Binding-site contacts:
Ligand atom C4 contacts residue ASN379 of chain 1.C at 4.3 Å.
Ligand atom C8 contacts residue ASN379 of chain 1.C at 4.4 Å.
Ligand atom O6 contacts residue ASN379 of chain 1.C at 4.0 Å.
Ligand atom O7 contacts residue ASN379 of chain 1.C at 3.3 Å (h-bond).
Ligand atom C7 contacts residue ASN379 of chain 1.C at 3.2 Å.
Ligand atom C3 contacts residue ASN379 of chain 1.C at 3.8 Å.
Ligand atom N2 contacts residue ASN379 of chain 1.C at 2.9 Å (h-bond).
Ligand atom O5 contacts residue ASN379 of chain 1.C at 2.4 Å (h-bond).
Ligand atom C2 contacts residue ASN379 of chain 1.C at 2.5 Å.
Ligand atom C5 contacts residue ASN379 of chain 1.C at 3.7 Å.
Ligand atom C1 contacts residue ASN379 of chain 1.C at 1.4 Å.

Sequence of chain 1.C:
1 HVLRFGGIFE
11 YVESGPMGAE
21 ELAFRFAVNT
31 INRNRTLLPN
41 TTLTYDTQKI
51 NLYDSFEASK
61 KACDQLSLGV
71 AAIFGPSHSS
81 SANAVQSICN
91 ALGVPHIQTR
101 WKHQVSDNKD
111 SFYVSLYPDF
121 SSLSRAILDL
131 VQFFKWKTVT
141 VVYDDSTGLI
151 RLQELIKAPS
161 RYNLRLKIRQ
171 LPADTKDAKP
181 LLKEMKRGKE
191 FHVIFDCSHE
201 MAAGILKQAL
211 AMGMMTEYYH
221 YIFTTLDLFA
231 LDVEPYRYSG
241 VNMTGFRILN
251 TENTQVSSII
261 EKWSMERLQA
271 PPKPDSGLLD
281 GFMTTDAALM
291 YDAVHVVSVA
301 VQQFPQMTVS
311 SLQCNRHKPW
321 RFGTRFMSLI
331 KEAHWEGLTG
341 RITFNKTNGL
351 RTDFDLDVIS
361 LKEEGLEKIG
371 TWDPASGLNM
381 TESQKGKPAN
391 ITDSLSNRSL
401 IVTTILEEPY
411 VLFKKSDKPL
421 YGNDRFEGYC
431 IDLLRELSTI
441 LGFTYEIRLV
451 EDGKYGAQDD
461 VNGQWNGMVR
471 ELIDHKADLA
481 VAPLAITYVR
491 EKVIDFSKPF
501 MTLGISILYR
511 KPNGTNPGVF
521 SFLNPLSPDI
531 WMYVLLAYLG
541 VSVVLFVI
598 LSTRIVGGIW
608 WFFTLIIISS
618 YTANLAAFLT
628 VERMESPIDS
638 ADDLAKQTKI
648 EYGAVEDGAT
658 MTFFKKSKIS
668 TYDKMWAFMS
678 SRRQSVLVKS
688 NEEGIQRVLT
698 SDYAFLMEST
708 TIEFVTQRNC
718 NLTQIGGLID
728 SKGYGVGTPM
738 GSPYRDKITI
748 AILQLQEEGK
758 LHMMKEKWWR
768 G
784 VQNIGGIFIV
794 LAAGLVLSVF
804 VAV

A protein and the small-molecule ligand that binds it are described below.
Small molecule (SMILES): CC(=O)N[C@@H]1[C@@H](O)[C@H](O)[C@@H](CO)O[C@H]1O